A small-molecule ligand and the protein it binds are described below.
Small molecule (SMILES): O=C(Nc1ccc(OC(F)(F)Cl)cc1)c1cnc(N2CC[C@@H](O)C2)c(-c2ccn[nH]2)c1

Sequence of chain 1.B:
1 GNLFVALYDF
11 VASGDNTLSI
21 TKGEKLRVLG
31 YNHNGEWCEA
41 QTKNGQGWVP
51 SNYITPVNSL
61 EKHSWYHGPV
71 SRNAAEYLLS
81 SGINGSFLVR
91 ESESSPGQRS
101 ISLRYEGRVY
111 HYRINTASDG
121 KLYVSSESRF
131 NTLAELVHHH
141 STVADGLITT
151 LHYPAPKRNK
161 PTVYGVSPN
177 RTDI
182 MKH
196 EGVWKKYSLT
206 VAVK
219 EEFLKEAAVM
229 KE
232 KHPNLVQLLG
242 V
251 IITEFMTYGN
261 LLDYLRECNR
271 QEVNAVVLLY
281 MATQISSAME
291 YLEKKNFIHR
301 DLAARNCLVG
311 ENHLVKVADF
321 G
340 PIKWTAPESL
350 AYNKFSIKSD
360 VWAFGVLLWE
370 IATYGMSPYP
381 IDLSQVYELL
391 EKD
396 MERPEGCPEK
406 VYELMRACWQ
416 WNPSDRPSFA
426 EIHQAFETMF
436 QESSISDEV

Binding-site contacts:
Ligand atom F30 contacts residue LEU279 of chain 1.B at 3.1 Å.
Ligand atom O22 contacts residue VAL406 of chain 1.B at 4.0 Å.
Ligand atom C17 contacts residue LEU278 of chain 1.B at 3.4 Å (hydrophobic).
Ligand atom C20 contacts residue PRO403 of chain 1.B at 3.6 Å (hydrophobic).
Ligand atom C26 contacts residue THR372 of chain 1.B at 3.6 Å.
Ligand atom O15 contacts residue ALA275 of chain 1.B at 3.7 Å.
Ligand atom F29 contacts residue VAL406 of chain 1.B at 3.6 Å.
Ligand atom C18 contacts residue LEU278 of chain 1.B at 3.9 Å (hydrophobic).
Ligand atom C3 contacts residue ARG270 of chain 1.B at 3.8 Å.
Ligand atom C8 contacts residue VAL444 of chain 1.B at 3.8 Å (hydrophobic).
Ligand atom N24 contacts residue PRO399 of chain 1.B at 4.0 Å.
Ligand atom N14 contacts residue ALA371 of chain 1.B at 3.7 Å.
Ligand atom N24 contacts residue GLU400 of chain 1.B at 3.6 Å.
Ligand atom CL contacts residue LEU367 of chain 1.B at 3.4 Å.
Ligand atom O15 contacts residue LEU278 of chain 1.B at 3.4 Å.
Ligand atom N24 contacts residue GLY401 of chain 1.B at 3.6 Å.
Ligand atom C10 contacts residue ALA371 of chain 1.B at 3.3 Å (hydrophobic).
Ligand atom C21 contacts residue ALA371 of chain 1.B at 3.6 Å (hydrophobic).
Ligand atom C19 contacts residue ILE440 of chain 1.B at 3.6 Å (hydrophobic).
Ligand atom F29 contacts residue ALA282 of chain 1.B at 4.0 Å.
Ligand atom F29 contacts residue PHE431 of chain 1.B at 3.5 Å.
Ligand atom N25 contacts residue PRO399 of chain 1.B at 3.8 Å.
Ligand atom CL contacts residue ILE370 of chain 1.B at 3.5 Å.
Ligand atom C12 contacts residue ALA371 of chain 1.B at 3.7 Å (hydrophobic).
Ligand atom C27 contacts residue ALA371 of chain 1.B at 3.8 Å (hydrophobic).
Ligand atom C11 contacts residue ALA371 of chain 1.B at 4.0 Å (hydrophobic).
Ligand atom C13 contacts residue LEU278 of chain 1.B at 4.0 Å (hydrophobic).
Ligand atom C6 contacts residue GLU400 of chain 1.B at 3.7 Å.
Ligand atom C18 contacts residue ILE440 of chain 1.B at 3.4 Å (hydrophobic).
Ligand atom C5 contacts residue GLU400 of chain 1.B at 3.4 Å.
Ligand atom C21 contacts residue CYS402 of chain 1.B at 3.9 Å (hydrophobic).
Ligand atom O22 contacts residue ILE440 of chain 1.B at 3.5 Å.
Ligand atom F30 contacts residue ALA282 of chain 1.B at 4.0 Å.
Ligand atom F30 contacts residue LEU278 of chain 1.B at 3.3 Å.
Ligand atom F29 contacts residue LEU279 of chain 1.B at 3.8 Å.
Ligand atom C27 contacts residue THR372 of chain 1.B at 3.8 Å.
Ligand atom N25 contacts residue GLU400 of chain 1.B at 3.6 Å.
Ligand atom C21 contacts residue PRO403 of chain 1.B at 3.8 Å (hydrophobic).
Ligand atom C20 contacts residue CYS402 of chain 1.B at 3.9 Å (hydrophobic).
Ligand atom C20 contacts residue ALA371 of chain 1.B at 3.8 Å (hydrophobic).